The small molecule below binds the protein below.
Small molecule (SMILES): CC(=O)N[C@@H]1[C@@H](O)[C@H](O)[C@@H](CO)O[C@H]1O

Binding-site contacts:
Ligand atom N2 contacts residue ASN169 of chain 1.A at 2.9 Å (h-bond).
Ligand atom O6 contacts residue ASN169 of chain 1.A at 4.3 Å.
Ligand atom C3 contacts residue ASN169 of chain 1.A at 3.8 Å.
Ligand atom C1 contacts residue PHE170 of chain 1.A at 3.9 Å (hydrophobic).
Ligand atom C7 contacts residue PHE170 of chain 1.A at 3.9 Å (hydrophobic).
Ligand atom O7 contacts residue PHE170 of chain 1.A at 3.4 Å (h-bond).
Ligand atom O5 contacts residue PHE170 of chain 1.A at 4.3 Å.
Ligand atom C1 contacts residue ASN169 of chain 1.A at 1.4 Å.
Ligand atom C7 contacts residue ASN169 of chain 1.A at 3.4 Å.
Ligand atom C1 contacts residue GLY173 of chain 1.A at 4.4 Å.
Ligand atom N2 contacts residue PHE170 of chain 1.A at 4.1 Å.
Ligand atom C8 contacts residue ARG177 of chain 1.A at 3.8 Å.
Ligand atom C8 contacts residue ASN169 of chain 1.A at 3.1 Å.
Ligand atom C2 contacts residue PHE170 of chain 1.A at 3.7 Å (hydrophobic).
Ligand atom C8 contacts residue PHE179 of chain 1.A at 4.1 Å (hydrophobic).
Ligand atom O7 contacts residue ASN169 of chain 1.A at 3.8 Å.
Ligand atom C2 contacts residue ASN169 of chain 1.A at 2.5 Å.
Ligand atom C5 contacts residue ASN169 of chain 1.A at 3.7 Å.
Ligand atom O6 contacts residue GLY173 of chain 1.A at 3.7 Å.
Ligand atom C4 contacts residue ASN169 of chain 1.A at 4.3 Å.
Ligand atom O5 contacts residue GLY173 of chain 1.A at 3.9 Å.
Ligand atom O7 contacts residue SER171 of chain 1.A at 3.8 Å.
Ligand atom O5 contacts residue ASN169 of chain 1.A at 2.3 Å (h-bond).

Sequence of chain 1.A:
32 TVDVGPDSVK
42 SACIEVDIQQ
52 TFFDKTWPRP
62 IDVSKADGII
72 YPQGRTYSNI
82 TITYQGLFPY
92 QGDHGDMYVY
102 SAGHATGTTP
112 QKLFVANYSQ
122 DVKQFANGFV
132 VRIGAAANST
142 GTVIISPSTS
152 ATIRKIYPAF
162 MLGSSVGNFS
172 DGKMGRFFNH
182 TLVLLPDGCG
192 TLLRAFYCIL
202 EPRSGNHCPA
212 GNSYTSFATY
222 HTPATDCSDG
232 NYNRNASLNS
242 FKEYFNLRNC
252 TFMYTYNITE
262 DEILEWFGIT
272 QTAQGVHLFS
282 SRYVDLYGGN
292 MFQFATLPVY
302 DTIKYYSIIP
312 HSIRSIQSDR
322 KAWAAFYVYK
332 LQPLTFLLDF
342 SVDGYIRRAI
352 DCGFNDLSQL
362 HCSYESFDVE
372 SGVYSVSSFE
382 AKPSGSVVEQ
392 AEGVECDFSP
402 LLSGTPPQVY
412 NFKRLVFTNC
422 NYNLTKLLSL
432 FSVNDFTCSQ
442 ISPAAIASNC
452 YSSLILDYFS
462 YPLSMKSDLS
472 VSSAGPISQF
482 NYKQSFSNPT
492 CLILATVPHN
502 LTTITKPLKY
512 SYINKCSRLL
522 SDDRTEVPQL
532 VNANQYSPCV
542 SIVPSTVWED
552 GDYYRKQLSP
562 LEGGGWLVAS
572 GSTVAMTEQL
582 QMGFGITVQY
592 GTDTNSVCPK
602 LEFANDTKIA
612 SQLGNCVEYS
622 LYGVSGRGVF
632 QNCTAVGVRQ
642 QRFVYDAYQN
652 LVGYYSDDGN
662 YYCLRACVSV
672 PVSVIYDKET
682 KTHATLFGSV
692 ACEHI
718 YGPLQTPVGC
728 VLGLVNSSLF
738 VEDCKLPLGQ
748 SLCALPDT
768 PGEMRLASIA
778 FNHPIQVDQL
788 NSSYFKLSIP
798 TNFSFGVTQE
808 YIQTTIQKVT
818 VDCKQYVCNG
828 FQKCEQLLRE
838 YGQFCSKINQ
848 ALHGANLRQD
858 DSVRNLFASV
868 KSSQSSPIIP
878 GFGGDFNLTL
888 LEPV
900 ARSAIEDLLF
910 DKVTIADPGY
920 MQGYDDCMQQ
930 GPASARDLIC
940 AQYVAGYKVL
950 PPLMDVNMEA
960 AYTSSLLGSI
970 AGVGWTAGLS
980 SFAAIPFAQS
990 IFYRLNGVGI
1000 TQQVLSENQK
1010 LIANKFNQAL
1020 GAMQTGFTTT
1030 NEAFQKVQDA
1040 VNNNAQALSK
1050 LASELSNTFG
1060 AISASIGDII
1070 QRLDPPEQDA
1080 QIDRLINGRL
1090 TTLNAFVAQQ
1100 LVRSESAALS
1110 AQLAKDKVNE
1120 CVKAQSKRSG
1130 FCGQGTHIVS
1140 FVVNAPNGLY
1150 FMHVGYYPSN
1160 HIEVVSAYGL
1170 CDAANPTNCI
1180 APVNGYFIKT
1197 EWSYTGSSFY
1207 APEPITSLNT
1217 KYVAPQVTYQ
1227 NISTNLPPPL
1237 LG